This protein binds this small molecule.
Small molecule (SMILES): CCCCCCCCC(=O)N(CCO)C[C@@H](O)[C@@H](O)[C@@H](O)[C@@H](O)CO

Sequence of chain 1.B:
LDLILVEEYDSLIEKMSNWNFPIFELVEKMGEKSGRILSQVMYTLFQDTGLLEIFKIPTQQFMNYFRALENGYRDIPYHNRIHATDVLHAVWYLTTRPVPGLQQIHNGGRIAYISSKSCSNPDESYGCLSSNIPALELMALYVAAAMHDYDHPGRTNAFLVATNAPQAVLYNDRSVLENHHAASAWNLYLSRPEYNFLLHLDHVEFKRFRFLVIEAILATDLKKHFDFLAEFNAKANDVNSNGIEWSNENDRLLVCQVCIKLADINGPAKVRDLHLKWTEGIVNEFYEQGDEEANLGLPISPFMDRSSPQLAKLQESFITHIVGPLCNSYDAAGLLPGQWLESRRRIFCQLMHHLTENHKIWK

Binding-site contacts:
Ligand atom C35 contacts residue ALA332 of chain 1.B at 4.2 Å (hydrophobic).
Ligand atom C12 contacts residue TRP419 of chain 1.B at 4.4 Å (hydrophobic).
Ligand atom C41 contacts residue LYS420 of chain 1.B at 4.2 Å.
Ligand atom C60 contacts residue LYS420 of chain 1.B at 3.9 Å.
Ligand atom N33 contacts residue ALA332 of chain 1.B at 4.2 Å.
Ligand atom C36 contacts residue ILE418 of chain 1.B at 3.6 Å (hydrophobic).
Ligand atom C37 contacts residue ILE418 of chain 1.B at 4.3 Å (hydrophobic).
Ligand atom O34 contacts residue ALA332 of chain 1.B at 3.5 Å.
Ligand atom O53 contacts residue LYS420 of chain 1.B at 3.1 Å (salt-bridge).
Ligand atom O49 contacts residue LYS420 of chain 1.B at 2.5 Å (salt-bridge).
Ligand atom C35 contacts residue TRP419 of chain 1.B at 4.2 Å (hydrophobic).
Ligand atom C30 contacts residue ILE418 of chain 1.B at 4.4 Å (hydrophobic).
Ligand atom C30 contacts residue ALA332 of chain 1.B at 3.8 Å (hydrophobic).
Ligand atom C40 contacts residue LYS420 of chain 1.B at 3.3 Å.
Ligand atom C21 contacts residue ILE418 of chain 1.B at 4.4 Å (hydrophobic).
Ligand atom C60 contacts residue TRP419 of chain 1.B at 4.5 Å (hydrophobic).
Ligand atom N33 contacts residue TRP419 of chain 1.B at 4.2 Å.
Ligand atom O49 contacts residue ILE418 of chain 1.B at 3.8 Å.
Ligand atom C37 contacts residue LYS420 of chain 1.B at 4.5 Å.
Ligand atom C36 contacts residue TRP419 of chain 1.B at 4.0 Å (hydrophobic).
Ligand atom C24 contacts residue ILE418 of chain 1.B at 4.5 Å (hydrophobic).
Ligand atom C36 contacts residue LYS420 of chain 1.B at 4.4 Å.
Ligand atom O53 contacts residue LYS417 of chain 1.B at 3.5 Å (salt-bridge).
Ligand atom O49 contacts residue LYS417 of chain 1.B at 3.1 Å (salt-bridge).
Ligand atom C27 contacts residue ILE418 of chain 1.B at 3.5 Å (hydrophobic).
Ligand atom C9 contacts residue ARG292 of chain 1.B at 4.3 Å.
Ligand atom C40 contacts residue LYS417 of chain 1.B at 4.5 Å.
Ligand atom C42 contacts residue LYS420 of chain 1.B at 3.7 Å.
Ligand atom O49 contacts residue TRP419 of chain 1.B at 4.1 Å.
Ligand atom N33 contacts residue ILE418 of chain 1.B at 4.4 Å.